Sequence of chain 19.C:
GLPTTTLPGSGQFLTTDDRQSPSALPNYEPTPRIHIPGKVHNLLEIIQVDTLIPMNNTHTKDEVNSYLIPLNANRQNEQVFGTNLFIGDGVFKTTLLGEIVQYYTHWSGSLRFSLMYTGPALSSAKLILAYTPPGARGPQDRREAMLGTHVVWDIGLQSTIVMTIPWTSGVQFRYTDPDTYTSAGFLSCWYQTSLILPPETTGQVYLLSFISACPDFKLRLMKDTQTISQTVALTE

The protein below binds the small molecule below.
Small molecule (SMILES): Cc1cc(CCCCCOc2ccc(C3=NCCO3)cc2Cl)on1

Sequence of chain 18.A:
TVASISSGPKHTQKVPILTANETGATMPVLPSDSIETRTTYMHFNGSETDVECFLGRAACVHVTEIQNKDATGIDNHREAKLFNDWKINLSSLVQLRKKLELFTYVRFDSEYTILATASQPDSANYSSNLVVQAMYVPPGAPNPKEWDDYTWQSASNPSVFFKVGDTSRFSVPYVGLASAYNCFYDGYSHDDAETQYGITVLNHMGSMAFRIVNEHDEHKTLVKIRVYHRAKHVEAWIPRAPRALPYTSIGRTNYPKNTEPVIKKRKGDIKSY

Binding-site contacts:
Ligand atom C1B contacts residue VAL188 of chain 18.A at 3.9 Å (hydrophobic).
Ligand atom C5B contacts residue PHE186 of chain 18.A at 3.5 Å (hydrophobic).
Ligand atom C4C contacts residue VAL188 of chain 18.A at 3.9 Å (hydrophobic).
Ligand atom C4C contacts residue VAL191 of chain 18.A at 3.5 Å (hydrophobic).
Ligand atom O1A contacts residue MET224 of chain 18.A at 2.8 Å.
Ligand atom C4B contacts residue MET224 of chain 18.A at 3.8 Å (hydrophobic).
Ligand atom O1 contacts residue MET221 of chain 18.A at 3.2 Å (h-bond).
Ligand atom O1B contacts residue ILE104 of chain 18.A at 3.8 Å.
Ligand atom N3A contacts residue ALA24 of chain 18.C at 3.6 Å.
Ligand atom C5C contacts residue VAL188 of chain 18.A at 3.9 Å (hydrophobic).
Ligand atom C5A contacts residue ALA150 of chain 18.A at 3.9 Å (hydrophobic).
Ligand atom N2 contacts residue ASN219 of chain 18.A at 3.6 Å.
Ligand atom C5A contacts residue PHE186 of chain 18.A at 3.4 Å (hydrophobic).
Ligand atom C2C contacts residue TYR197 of chain 18.A at 3.8 Å (hydrophobic).
Ligand atom C2A contacts residue MET224 of chain 18.A at 3.4 Å (hydrophobic).
Ligand atom CL1 contacts residue TYR128 of chain 18.A at 3.3 Å.
Ligand atom C5A contacts residue MET224 of chain 18.A at 3.5 Å (hydrophobic).
Ligand atom C2B contacts residue TYR152 of chain 18.A at 3.8 Å (hydrophobic).
Ligand atom O1A contacts residue PHE186 of chain 18.A at 2.8 Å.
Ligand atom C6B contacts residue TYR128 of chain 18.A at 3.8 Å (hydrophobic).
Ligand atom C2C contacts residue TYR128 of chain 18.A at 3.8 Å (hydrophobic).
Ligand atom C5 contacts residue LEU106 of chain 18.A at 3.7 Å (hydrophobic).
Ligand atom C4B contacts residue PHE186 of chain 18.A at 3.4 Å (hydrophobic).
Ligand atom C3B contacts residue TYR152 of chain 18.A at 3.7 Å (hydrophobic).
Ligand atom C1C contacts residue TYR128 of chain 18.A at 3.7 Å (hydrophobic).
Ligand atom C4 contacts residue LEU106 of chain 18.A at 3.6 Å (hydrophobic).
Ligand atom C4B contacts residue TYR152 of chain 18.A at 3.8 Å (hydrophobic).
Ligand atom N3A contacts residue PHE186 of chain 18.A at 3.9 Å.
Ligand atom C3C contacts residue TYR128 of chain 18.A at 3.4 Å (hydrophobic).
Ligand atom C5C contacts residue VAL191 of chain 18.A at 3.9 Å (hydrophobic).
Ligand atom C5B contacts residue MET224 of chain 18.A at 3.5 Å (hydrophobic).
Ligand atom C4A contacts residue PRO174 of chain 18.A at 3.3 Å (hydrophobic).
Ligand atom C5C contacts residue TYR152 of chain 18.A at 3.9 Å (hydrophobic).
Ligand atom C31 contacts residue TYR197 of chain 18.A at 3.9 Å (hydrophobic).
Ligand atom C1C contacts residue LEU106 of chain 18.A at 3.5 Å (hydrophobic).
Ligand atom C5A contacts residue VAL176 of chain 18.A at 3.2 Å (hydrophobic).
Ligand atom CL1 contacts residue ILE104 of chain 18.A at 3.5 Å.
Ligand atom N3A contacts residue PRO174 of chain 18.A at 3.7 Å.
Ligand atom C2B contacts residue VAL188 of chain 18.A at 3.7 Å (hydrophobic).
Ligand atom C2A contacts residue PHE186 of chain 18.A at 3.2 Å (hydrophobic).

Sequence of chain 18.C:
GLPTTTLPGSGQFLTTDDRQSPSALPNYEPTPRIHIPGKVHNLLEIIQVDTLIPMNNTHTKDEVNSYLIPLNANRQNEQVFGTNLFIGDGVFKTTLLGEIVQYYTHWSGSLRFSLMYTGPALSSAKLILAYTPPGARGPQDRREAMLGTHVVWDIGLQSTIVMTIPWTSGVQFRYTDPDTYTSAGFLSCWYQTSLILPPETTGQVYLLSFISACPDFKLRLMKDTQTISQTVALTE